Binding-site contacts:
Ligand atom N2 contacts residue ASN146 of chain 1.C at 2.9 Å (h-bond).
Ligand atom C6 contacts residue LYS138 of chain 1.C at 3.6 Å.
Ligand atom O5 contacts residue ASN146 of chain 1.C at 2.1 Å (h-bond).
Ligand atom C8 contacts residue ASN146 of chain 1.C at 3.6 Å.
Ligand atom O2 contacts residue VAL134 of chain 1.C at 3.1 Å (h-bond).
Ligand atom O4 contacts residue VAL134 of chain 1.C at 3.8 Å.
Ligand atom O1S6 contacts residue TYR135 of chain 1.C at 3.5 Å.
Ligand atom O6 contacts residue LYS138 of chain 1.C at 3.5 Å (salt-bridge).
Ligand atom O6 contacts residue TYR137 of chain 1.C at 3.1 Å.
Ligand atom O4 contacts residue TYR135 of chain 1.C at 3.3 Å.
Ligand atom O3S6 contacts residue LYS136 of chain 1.C at 3.7 Å.
Ligand atom C8 contacts residue SER147 of chain 1.C at 3.6 Å.
Ligand atom C3 contacts residue THR148 of chain 1.C at 3.8 Å.
Ligand atom O2 contacts residue ILE133 of chain 1.C at 3.9 Å.
Ligand atom O7 contacts residue LEU154 of chain 1.C at 3.8 Å.
Ligand atom C3 contacts residue ASN146 of chain 1.C at 3.6 Å.
Ligand atom C1 contacts residue THR148 of chain 1.C at 3.7 Å.
Ligand atom C7 contacts residue LEU154 of chain 1.C at 3.9 Å (hydrophobic).
Ligand atom N2 contacts residue LYS136 of chain 1.C at 3.9 Å.
Ligand atom C7 contacts residue ASN146 of chain 1.C at 3.0 Å.
Ligand atom O7 contacts residue VAL141 of chain 1.C at 3.6 Å.
Ligand atom C6 contacts residue LYS136 of chain 1.C at 3.6 Å.
Ligand atom C1 contacts residue ASN146 of chain 1.C at 1.4 Å.
Ligand atom C2 contacts residue VAL134 of chain 1.C at 3.3 Å (hydrophobic).
Ligand atom C8 contacts residue TYR137 of chain 1.C at 3.8 Å (hydrophobic).
Ligand atom N2 contacts residue THR148 of chain 1.C at 3.4 Å (h-bond).
Ligand atom C8 contacts residue LEU154 of chain 1.C at 3.9 Å (hydrophobic).
Ligand atom O2 contacts residue LEU154 of chain 1.C at 3.8 Å.
Ligand atom C3 contacts residue LEU154 of chain 1.C at 3.7 Å (hydrophobic).
Ligand atom O5 contacts residue LYS138 of chain 1.C at 3.9 Å.
Ligand atom C8 contacts residue LYS136 of chain 1.C at 3.5 Å.
Ligand atom O7 contacts residue ASN146 of chain 1.C at 3.4 Å (h-bond).
Ligand atom O3 contacts residue LEU154 of chain 1.C at 3.8 Å.
Ligand atom C2 contacts residue ASN146 of chain 1.C at 2.4 Å.
Ligand atom O1S6 contacts residue LYS136 of chain 1.C at 3.0 Å (salt-bridge).
Ligand atom C5 contacts residue ASN146 of chain 1.C at 3.4 Å.
Ligand atom C2 contacts residue THR148 of chain 1.C at 3.9 Å.
Ligand atom O6 contacts residue LEU105 of chain 1.C at 3.7 Å.
Ligand atom S6 contacts residue LYS136 of chain 1.C at 3.9 Å.
Ligand atom C6 contacts residue TYR137 of chain 1.C at 3.8 Å (hydrophobic).

Sequence of chain 1.C:
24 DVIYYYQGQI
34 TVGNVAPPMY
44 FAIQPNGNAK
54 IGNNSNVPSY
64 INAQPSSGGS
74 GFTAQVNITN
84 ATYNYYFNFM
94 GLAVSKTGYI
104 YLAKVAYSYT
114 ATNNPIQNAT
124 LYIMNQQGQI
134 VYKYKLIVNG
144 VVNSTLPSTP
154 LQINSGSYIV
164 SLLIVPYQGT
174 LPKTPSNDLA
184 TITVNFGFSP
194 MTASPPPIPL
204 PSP

This protein binds this small molecule.
Small molecule (SMILES): CC(=O)N[C@H]1[C@H](O[C@H]2[C@H](O)[C@@H](NC(C)=O)CO[C@@H]2CO)O[C@H](CO[C@H]2O[C@H](CO)[C@@H](O)[C@H](O)[C@@H]2O)[C@@H](O[C@H]2O[C@H](CO)[C@@H](O)[C@H](O)[C@@H]2O)[C@@H]1O[C@@H]1O[C@H](CS(=O)(=O)O)[C@@H](O[C@@H]2O[C@H](CO)[C@@H](O)[C@H](O)[C@H]2O)[C@H](O)[C@H]1O